Binding-site contacts:
Ligand atom O7 contacts residue GLY339 of chain 1.B at 3.2 Å.
Ligand atom O7 contacts residue PHE338 of chain 1.B at 3.3 Å (h-bond).
Ligand atom N2 contacts residue GLY339 of chain 1.B at 3.7 Å.
Ligand atom C7 contacts residue GLY339 of chain 1.B at 3.8 Å.
Ligand atom C8 contacts residue PHE342 of chain 1.B at 4.1 Å (hydrophobic).
Ligand atom O7 contacts residue PHE342 of chain 1.B at 4.0 Å.
Ligand atom O7 contacts residue ASN343 of chain 1.B at 4.3 Å.
Ligand atom C2 contacts residue ASN343 of chain 1.B at 2.5 Å.
Ligand atom C7 contacts residue PHE342 of chain 1.B at 4.3 Å (hydrophobic).
Ligand atom C8 contacts residue ASN343 of chain 1.B at 3.4 Å.
Ligand atom C4 contacts residue ASN343 of chain 1.B at 4.2 Å.
Ligand atom C7 contacts residue PHE338 of chain 1.B at 4.4 Å (hydrophobic).
Ligand atom C1 contacts residue ASN343 of chain 1.B at 1.4 Å.
Ligand atom N2 contacts residue ASN343 of chain 1.B at 3.0 Å (h-bond).
Ligand atom O5 contacts residue ASN343 of chain 1.B at 2.3 Å (h-bond).
Ligand atom C5 contacts residue ASN343 of chain 1.B at 3.6 Å.
Ligand atom C7 contacts residue ASN343 of chain 1.B at 3.6 Å.
Ligand atom C3 contacts residue ASN343 of chain 1.B at 3.8 Å.

Sequence of chain 1.B:
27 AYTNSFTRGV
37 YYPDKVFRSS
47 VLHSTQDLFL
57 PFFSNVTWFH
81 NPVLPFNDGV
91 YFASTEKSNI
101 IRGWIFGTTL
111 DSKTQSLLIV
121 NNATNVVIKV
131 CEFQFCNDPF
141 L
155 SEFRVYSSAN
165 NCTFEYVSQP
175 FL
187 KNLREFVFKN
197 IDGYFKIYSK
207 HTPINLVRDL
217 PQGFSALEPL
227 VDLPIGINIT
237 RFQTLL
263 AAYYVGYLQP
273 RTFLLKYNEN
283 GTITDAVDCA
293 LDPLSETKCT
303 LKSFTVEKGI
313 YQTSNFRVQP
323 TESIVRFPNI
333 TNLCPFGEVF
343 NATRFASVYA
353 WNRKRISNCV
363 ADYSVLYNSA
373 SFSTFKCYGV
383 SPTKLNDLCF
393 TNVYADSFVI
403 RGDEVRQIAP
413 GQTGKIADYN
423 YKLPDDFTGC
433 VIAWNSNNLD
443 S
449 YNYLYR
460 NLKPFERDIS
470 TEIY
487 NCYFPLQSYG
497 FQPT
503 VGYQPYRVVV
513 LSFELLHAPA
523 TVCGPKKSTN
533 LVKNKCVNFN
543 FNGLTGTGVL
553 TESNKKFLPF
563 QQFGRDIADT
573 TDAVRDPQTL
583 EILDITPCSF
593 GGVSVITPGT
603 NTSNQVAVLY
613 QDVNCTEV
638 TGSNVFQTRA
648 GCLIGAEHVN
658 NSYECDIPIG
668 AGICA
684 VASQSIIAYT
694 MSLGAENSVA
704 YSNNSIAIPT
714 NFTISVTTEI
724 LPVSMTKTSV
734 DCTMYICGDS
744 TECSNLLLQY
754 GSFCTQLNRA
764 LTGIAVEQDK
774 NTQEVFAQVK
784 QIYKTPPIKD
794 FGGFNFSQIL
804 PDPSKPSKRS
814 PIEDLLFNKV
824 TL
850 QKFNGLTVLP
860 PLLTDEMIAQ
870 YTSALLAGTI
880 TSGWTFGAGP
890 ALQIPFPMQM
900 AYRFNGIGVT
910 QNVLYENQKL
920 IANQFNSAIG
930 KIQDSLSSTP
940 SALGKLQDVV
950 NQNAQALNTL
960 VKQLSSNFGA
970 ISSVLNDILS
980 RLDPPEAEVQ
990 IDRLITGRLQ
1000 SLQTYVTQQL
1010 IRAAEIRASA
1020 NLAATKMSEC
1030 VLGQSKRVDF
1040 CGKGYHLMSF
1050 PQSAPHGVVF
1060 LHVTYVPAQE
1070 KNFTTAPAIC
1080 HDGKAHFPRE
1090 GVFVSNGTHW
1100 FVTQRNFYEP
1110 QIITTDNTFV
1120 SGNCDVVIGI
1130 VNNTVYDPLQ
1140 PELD

This small molecule binds to this protein.
Small molecule (SMILES): CC(=O)N[C@H]1[C@H](O[C@H]2[C@H](O)[C@@H](NC(C)=O)CO[C@@H]2CO)O[C@H](CO)[C@@H](O)[C@@H]1O